Sequence of chain 1.A:
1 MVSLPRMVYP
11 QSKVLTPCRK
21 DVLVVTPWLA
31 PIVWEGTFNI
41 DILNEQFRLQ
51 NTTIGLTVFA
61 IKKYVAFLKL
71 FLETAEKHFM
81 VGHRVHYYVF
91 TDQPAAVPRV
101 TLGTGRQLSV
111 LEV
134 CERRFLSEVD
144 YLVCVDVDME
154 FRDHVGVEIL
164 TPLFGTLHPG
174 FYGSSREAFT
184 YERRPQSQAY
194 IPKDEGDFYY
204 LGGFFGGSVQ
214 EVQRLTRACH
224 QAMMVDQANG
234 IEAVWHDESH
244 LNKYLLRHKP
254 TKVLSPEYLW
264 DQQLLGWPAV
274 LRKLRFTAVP

The protein below binds the small molecule below.
Small molecule (SMILES): C/C=C/CCCO[C@@H]1O[C@H](CO)[C@H](O)C[C@H]1O[C@@H]1O[C@@H](C)[C@@H](O)[C@@H](O)[C@@H]1O

Binding-site contacts:
Ligand atom O4 contacts residue GLU241 of chain 1.A at 2.7 Å (salt-bridge).
Ligand atom C6 contacts residue GLU241 of chain 1.A at 3.4 Å.
Ligand atom O3 contacts residue ASP264 of chain 1.A at 3.8 Å.
Ligand atom O4 contacts residue ALA281 of chain 1.A at 3.9 Å.
Ligand atom C1 contacts residue HIS171 of chain 1.A at 3.8 Å.
Ligand atom C6 contacts residue PRO172 of chain 1.A at 4.0 Å (hydrophobic).
Ligand atom C6 contacts residue PHE174 of chain 1.A at 4.1 Å (hydrophobic).
Ligand atom C12 contacts residue LEU267 of chain 1.A at 4.0 Å (hydrophobic).
Ligand atom C13 contacts residue LEU267 of chain 1.A at 3.8 Å (hydrophobic).
Ligand atom O2 contacts residue UDP1 of chain 1.G at 3.4 Å (h-bond).
Ligand atom C5 contacts residue GLU241 of chain 1.A at 4.1 Å.
Ligand atom C5 contacts residue HIS171 of chain 1.A at 3.9 Å.
Ligand atom O4 contacts residue UDP1 of chain 1.G at 4.2 Å.
Ligand atom C1 contacts residue UDP1 of chain 1.G at 3.3 Å.
Ligand atom C4 contacts residue TRP238 of chain 1.A at 3.7 Å (hydrophobic).
Ligand atom C6 contacts residue TRP238 of chain 1.A at 3.5 Å (hydrophobic).
Ligand atom C2 contacts residue UDP1 of chain 1.G at 3.2 Å.
Ligand atom C6 contacts residue THR183 of chain 1.A at 3.4 Å.
Ligand atom O4 contacts residue ASP264 of chain 1.A at 2.6 Å (salt-bridge).
Ligand atom C6 contacts residue HIS171 of chain 1.A at 4.1 Å.
Ligand atom C4 contacts residue LEU267 of chain 1.A at 3.8 Å (hydrophobic).
Ligand atom C5 contacts residue TRP238 of chain 1.A at 3.7 Å (hydrophobic).
Ligand atom O5 contacts residue PHE174 of chain 1.A at 3.8 Å.
Ligand atom C4 contacts residue HIS171 of chain 1.A at 3.9 Å.
Ligand atom O6 contacts residue THR183 of chain 1.A at 2.7 Å (h-bond).
Ligand atom O5 contacts residue HIS171 of chain 1.A at 3.2 Å.
Ligand atom C3 contacts residue TRP238 of chain 1.A at 3.9 Å (hydrophobic).
Ligand atom O6 contacts residue TRP238 of chain 1.A at 3.4 Å (h-bond).
Ligand atom C16 contacts residue GLY173 of chain 1.A at 3.8 Å.
Ligand atom C3 contacts residue ASP264 of chain 1.A at 4.1 Å.
Ligand atom O6 contacts residue PHE174 of chain 1.A at 3.4 Å.
Ligand atom C6 contacts residue TYR202 of chain 1.A at 3.6 Å (hydrophobic).
Ligand atom O5 contacts residue UDP1 of chain 1.G at 4.0 Å.
Ligand atom O4 contacts residue HIS171 of chain 1.A at 2.9 Å.
Ligand atom C4 contacts residue GLU241 of chain 1.A at 3.5 Å.
Ligand atom C6 contacts residue ASP264 of chain 1.A at 4.0 Å.
Ligand atom C14 contacts residue GLY173 of chain 1.A at 4.0 Å.
Ligand atom C2 contacts residue HIS171 of chain 1.A at 3.8 Å.
Ligand atom O1 contacts residue HIS171 of chain 1.A at 3.4 Å (h-bond).
Ligand atom C4 contacts residue ASP264 of chain 1.A at 3.2 Å.